This small molecule binds to this protein.
Small molecule (SMILES): CC(=O)N[C@H]1[C@H](O[C@H]2[C@H](O)[C@@H](NC(C)=O)CO[C@@H]2CO)O[C@H](CO)[C@@H](O)[C@@H]1O

Sequence of chain 1.A:
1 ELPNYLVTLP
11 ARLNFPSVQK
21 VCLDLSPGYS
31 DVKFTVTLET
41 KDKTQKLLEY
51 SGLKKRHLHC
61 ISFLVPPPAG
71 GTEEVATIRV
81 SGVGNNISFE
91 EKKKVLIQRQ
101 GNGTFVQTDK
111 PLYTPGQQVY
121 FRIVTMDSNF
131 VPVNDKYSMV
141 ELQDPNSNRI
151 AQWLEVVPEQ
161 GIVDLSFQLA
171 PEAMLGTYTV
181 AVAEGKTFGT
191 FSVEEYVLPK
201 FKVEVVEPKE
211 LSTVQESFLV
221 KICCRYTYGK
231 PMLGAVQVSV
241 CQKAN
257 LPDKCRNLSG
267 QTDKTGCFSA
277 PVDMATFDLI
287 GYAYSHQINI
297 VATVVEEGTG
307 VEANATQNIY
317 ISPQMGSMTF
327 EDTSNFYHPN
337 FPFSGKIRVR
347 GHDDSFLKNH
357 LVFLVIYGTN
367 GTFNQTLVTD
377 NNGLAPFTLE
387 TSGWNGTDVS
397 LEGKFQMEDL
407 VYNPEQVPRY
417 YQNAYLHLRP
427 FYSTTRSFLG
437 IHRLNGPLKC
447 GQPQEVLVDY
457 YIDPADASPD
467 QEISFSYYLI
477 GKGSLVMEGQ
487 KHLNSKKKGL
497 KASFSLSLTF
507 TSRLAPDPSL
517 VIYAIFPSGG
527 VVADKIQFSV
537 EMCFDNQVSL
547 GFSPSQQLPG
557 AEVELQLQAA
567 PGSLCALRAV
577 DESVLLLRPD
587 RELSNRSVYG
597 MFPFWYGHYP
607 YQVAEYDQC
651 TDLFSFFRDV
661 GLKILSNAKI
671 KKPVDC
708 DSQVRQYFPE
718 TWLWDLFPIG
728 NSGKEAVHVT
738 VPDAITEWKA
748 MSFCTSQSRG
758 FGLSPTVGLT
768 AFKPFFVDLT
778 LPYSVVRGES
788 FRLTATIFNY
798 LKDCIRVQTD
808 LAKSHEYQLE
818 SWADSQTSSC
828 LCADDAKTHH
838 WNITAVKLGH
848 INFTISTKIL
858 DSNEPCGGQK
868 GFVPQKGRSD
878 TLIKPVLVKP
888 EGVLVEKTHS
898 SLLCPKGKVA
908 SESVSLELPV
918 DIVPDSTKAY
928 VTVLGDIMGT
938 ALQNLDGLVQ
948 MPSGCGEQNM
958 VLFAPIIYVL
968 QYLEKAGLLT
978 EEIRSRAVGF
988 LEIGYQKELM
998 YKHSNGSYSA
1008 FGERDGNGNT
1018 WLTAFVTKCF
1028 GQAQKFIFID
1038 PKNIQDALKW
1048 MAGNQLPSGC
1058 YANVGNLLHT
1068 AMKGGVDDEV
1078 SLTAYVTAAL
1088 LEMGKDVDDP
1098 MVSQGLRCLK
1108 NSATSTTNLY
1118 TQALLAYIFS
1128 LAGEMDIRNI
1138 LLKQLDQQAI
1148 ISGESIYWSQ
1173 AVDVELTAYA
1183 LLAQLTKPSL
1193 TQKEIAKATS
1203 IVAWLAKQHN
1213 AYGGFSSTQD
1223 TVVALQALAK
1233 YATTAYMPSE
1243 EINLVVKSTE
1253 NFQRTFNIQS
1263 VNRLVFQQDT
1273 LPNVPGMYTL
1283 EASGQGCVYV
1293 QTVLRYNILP

Binding-site contacts:
Ligand atom C3 contacts residue ARG99 of chain 1.A at 4.2 Å.
Ligand atom N2 contacts residue GLN100 of chain 1.A at 3.7 Å.
Ligand atom C3 contacts residue ASP135 of chain 1.A at 4.3 Å.
Ligand atom O5 contacts residue PHE15 of chain 1.A at 4.1 Å.
Ligand atom N2 contacts residue ASN102 of chain 1.A at 2.9 Å (h-bond).
Ligand atom C4 contacts residue ASP135 of chain 1.A at 3.7 Å.
Ligand atom C4 contacts residue ASN102 of chain 1.A at 4.2 Å.
Ligand atom C3 contacts residue ASN102 of chain 1.A at 3.8 Å.
Ligand atom O5 contacts residue VAL133 of chain 1.A at 3.8 Å.
Ligand atom C5 contacts residue ASN102 of chain 1.A at 3.7 Å.
Ligand atom C1 contacts residue ASP135 of chain 1.A at 3.7 Å.
Ligand atom C5 contacts residue ASP135 of chain 1.A at 3.6 Å.
Ligand atom C7 contacts residue ARG99 of chain 1.A at 4.1 Å.
Ligand atom C2 contacts residue ASN102 of chain 1.A at 2.5 Å.
Ligand atom C5 contacts residue PRO16 of chain 1.A at 3.8 Å (hydrophobic).
Ligand atom O5 contacts residue ASN102 of chain 1.A at 2.4 Å (h-bond).
Ligand atom C8 contacts residue ASN102 of chain 1.A at 4.3 Å.
Ligand atom C8 contacts residue GLY101 of chain 1.A at 4.3 Å.
Ligand atom C3 contacts residue PRO16 of chain 1.A at 3.9 Å (hydrophobic).
Ligand atom C8 contacts residue ARG99 of chain 1.A at 3.9 Å.
Ligand atom O5 contacts residue ASP135 of chain 1.A at 3.0 Å (salt-bridge).
Ligand atom C5 contacts residue VAL133 of chain 1.A at 4.3 Å (hydrophobic).
Ligand atom O5 contacts residue ASP127 of chain 1.A at 3.8 Å.
Ligand atom C8 contacts residue GLN100 of chain 1.A at 3.4 Å.
Ligand atom O6 contacts residue ASP135 of chain 1.A at 2.5 Å (salt-bridge).
Ligand atom C2 contacts residue ASP135 of chain 1.A at 3.8 Å.
Ligand atom C1 contacts residue ASP127 of chain 1.A at 3.9 Å.
Ligand atom C2 contacts residue PHE15 of chain 1.A at 4.3 Å (hydrophobic).
Ligand atom C1 contacts residue PRO16 of chain 1.A at 4.3 Å (hydrophobic).
Ligand atom O4 contacts residue PRO16 of chain 1.A at 3.9 Å.
Ligand atom C4 contacts residue PRO16 of chain 1.A at 4.1 Å (hydrophobic).
Ligand atom C7 contacts residue GLN100 of chain 1.A at 4.0 Å.
Ligand atom C7 contacts residue ASN102 of chain 1.A at 3.3 Å.
Ligand atom N2 contacts residue ARG99 of chain 1.A at 3.7 Å.
Ligand atom O7 contacts residue ASN102 of chain 1.A at 3.3 Å (h-bond).
Ligand atom O7 contacts residue PRO16 of chain 1.A at 3.9 Å.
Ligand atom C1 contacts residue ASN102 of chain 1.A at 1.4 Å.
Ligand atom O3 contacts residue ARG99 of chain 1.A at 3.4 Å.
Ligand atom C6 contacts residue ASP135 of chain 1.A at 3.6 Å.
Ligand atom C6 contacts residue VAL133 of chain 1.A at 3.7 Å (hydrophobic).